This protein binds this small molecule.
Small molecule (SMILES): Nc1nc2c(ncn2[C@@H]2O[C@H](CO[P](=O)(O)O[P](=O)(O)NP(=O)(O)O)[C@@H](O)[C@H]2O)c(=O)[nH]1

Sequence of chain 1.A:
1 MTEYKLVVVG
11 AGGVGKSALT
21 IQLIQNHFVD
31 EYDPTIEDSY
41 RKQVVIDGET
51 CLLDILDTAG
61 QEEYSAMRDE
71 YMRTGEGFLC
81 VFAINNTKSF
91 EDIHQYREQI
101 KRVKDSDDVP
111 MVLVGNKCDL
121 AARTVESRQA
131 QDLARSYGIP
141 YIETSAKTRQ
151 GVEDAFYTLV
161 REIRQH

Binding-site contacts:
Ligand atom O2B contacts residue MG1 of chain 1.C at 2.1 Å.
Ligand atom O1G contacts residue TYR32 of chain 1.A at 2.6 Å (h-bond).
Ligand atom N7 contacts residue ASN116 of chain 1.A at 3.1 Å (h-bond).
Ligand atom C3' contacts residue GLU31 of chain 1.A at 3.4 Å.
Ligand atom O1B contacts residue VAL14 of chain 1.A at 3.3 Å (h-bond).
Ligand atom O2G contacts residue THR35 of chain 1.A at 2.9 Å (h-bond).
Ligand atom PB contacts residue MG1 of chain 1.C at 3.2 Å.
Ligand atom O1A contacts residue GLY15 of chain 1.A at 3.3 Å.
Ligand atom O1A contacts residue ALA18 of chain 1.A at 2.8 Å (h-bond).
Ligand atom C2' contacts residue VAL29 of chain 1.A at 3.4 Å (hydrophobic).
Ligand atom O6 contacts residue SER145 of chain 1.A at 3.4 Å.
Ligand atom O1A contacts residue SER17 of chain 1.A at 3.4 Å (h-bond).
Ligand atom O1B contacts residue LYS16 of chain 1.A at 2.8 Å (salt-bridge).
Ligand atom O3' contacts residue ASP30 of chain 1.A at 2.9 Å (salt-bridge).
Ligand atom O6 contacts residue ALA146 of chain 1.A at 2.7 Å (h-bond).
Ligand atom PG contacts residue MG1 of chain 1.C at 3.2 Å.
Ligand atom O2' contacts residue PHE28 of chain 1.A at 3.2 Å.
Ligand atom C6 contacts residue LYS117 of chain 1.A at 3.5 Å.
Ligand atom N2 contacts residue LEU120 of chain 1.A at 3.5 Å.
Ligand atom N2 contacts residue ASP119 of chain 1.A at 2.9 Å (salt-bridge).
Ligand atom O2B contacts residue SER17 of chain 1.A at 2.9 Å (h-bond).
Ligand atom N3B contacts residue TYR32 of chain 1.A at 3.4 Å.
Ligand atom O6 contacts residue LYS117 of chain 1.A at 3.3 Å.
Ligand atom N3B contacts residue MG1 of chain 1.C at 3.4 Å.
Ligand atom O4' contacts residue LYS117 of chain 1.A at 3.3 Å (salt-bridge).
Ligand atom O2G contacts residue MG1 of chain 1.C at 2.1 Å.
Ligand atom O6 contacts residue ASN116 of chain 1.A at 3.2 Å (h-bond).
Ligand atom O3G contacts residue GLY60 of chain 1.A at 2.8 Å (h-bond).
Ligand atom O2B contacts residue LYS16 of chain 1.A at 3.5 Å (salt-bridge).
Ligand atom O2A contacts residue TYR32 of chain 1.A at 3.5 Å.
Ligand atom O1B contacts residue GLY15 of chain 1.A at 3.0 Å (h-bond).
Ligand atom O3G contacts residue LYS16 of chain 1.A at 2.7 Å (salt-bridge).
Ligand atom N1 contacts residue ASP119 of chain 1.A at 2.8 Å (salt-bridge).
Ligand atom N3B contacts residue GLY13 of chain 1.A at 3.0 Å (h-bond).
Ligand atom O1B contacts residue GLY13 of chain 1.A at 3.5 Å (h-bond).
Ligand atom O3G contacts residue GLY12 of chain 1.A at 3.5 Å.
Ligand atom O3A contacts residue GLY15 of chain 1.A at 3.1 Å (h-bond).
Ligand atom O2' contacts residue ASP30 of chain 1.A at 3.1 Å (salt-bridge).
Ligand atom O1G contacts residue PRO34 of chain 1.A at 3.4 Å.
Ligand atom O2' contacts residue VAL29 of chain 1.A at 2.6 Å (h-bond).